Sequence of chain 1.B:
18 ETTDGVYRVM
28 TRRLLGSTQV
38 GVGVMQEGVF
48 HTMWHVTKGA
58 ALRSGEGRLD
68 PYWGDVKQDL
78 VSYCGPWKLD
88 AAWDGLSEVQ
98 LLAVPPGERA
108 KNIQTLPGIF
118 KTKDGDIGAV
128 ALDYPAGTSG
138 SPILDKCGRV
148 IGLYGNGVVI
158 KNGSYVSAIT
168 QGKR

Sequence of chain 1.A:
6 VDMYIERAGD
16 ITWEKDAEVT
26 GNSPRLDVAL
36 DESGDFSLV

Binding-site contacts:
Ligand atom N1 contacts residue PHE41 of chain 1.A at 2.9 Å (h-bond).
Ligand atom C18 contacts residue TYR162 of chain 1.B at 3.8 Å (hydrophobic).
Ligand atom N4 contacts residue SER136 of chain 1.B at 2.7 Å (h-bond).
Ligand atom C15 contacts residue TYR131 of chain 1.B at 3.6 Å (hydrophobic).
Ligand atom C13 contacts residue GLY152 of chain 1.B at 3.3 Å.
Ligand atom C11 contacts residue ASP40 of chain 1.A at 3.0 Å.
Ligand atom O4 contacts residue TYR162 of chain 1.B at 2.7 Å (h-bond).
Ligand atom N4 contacts residue GLY152 of chain 1.B at 3.1 Å (h-bond).
Ligand atom C12 contacts residue GLY152 of chain 1.B at 3.7 Å.
Ligand atom C14 contacts residue TYR131 of chain 1.B at 3.7 Å (hydrophobic).
Ligand atom C16 contacts residue ASP130 of chain 1.B at 3.6 Å.
Ligand atom C17 contacts residue ASP130 of chain 1.B at 3.8 Å.
Ligand atom O3 contacts residue ALA133 of chain 1.B at 3.3 Å.
Ligand atom N3 contacts residue GLY39 of chain 1.A at 3.1 Å (h-bond).
Ligand atom C13 contacts residue SER136 of chain 1.B at 3.6 Å.
Ligand atom N5 contacts residue TYR162 of chain 1.B at 3.6 Å.
Ligand atom C10 contacts residue HIS52 of chain 1.B at 3.7 Å.
Ligand atom C10 contacts residue ASN153 of chain 1.B at 3.5 Å.
Ligand atom N7 contacts residue ASP130 of chain 1.B at 3.0 Å (salt-bridge).
Ligand atom C7 contacts residue GLY152 of chain 1.B at 3.3 Å.
Ligand atom N5 contacts residue ASP130 of chain 1.B at 2.9 Å (salt-bridge).
Ligand atom C5 contacts residue PHE41 of chain 1.A at 3.1 Å (hydrophobic).
Ligand atom N3 contacts residue ASN153 of chain 1.B at 3.0 Å (h-bond).
Ligand atom C4 contacts residue PHE41 of chain 1.A at 3.3 Å (hydrophobic).
Ligand atom O contacts residue TYR162 of chain 1.B at 3.7 Å.
Ligand atom N7 contacts residue TYR162 of chain 1.B at 3.7 Å.
Ligand atom C8 contacts residue HIS52 of chain 1.B at 3.7 Å.
Ligand atom O contacts residue VAL156 of chain 1.B at 3.8 Å.
Ligand atom O4 contacts residue GLY154 of chain 1.B at 3.1 Å (h-bond).
Ligand atom C13 contacts residue TYR162 of chain 1.B at 3.1 Å (hydrophobic).
Ligand atom O4 contacts residue GLY152 of chain 1.B at 3.6 Å.
Ligand atom C6 contacts residue TYR162 of chain 1.B at 3.5 Å (hydrophobic).
Ligand atom C16 contacts residue TYR131 of chain 1.B at 3.2 Å (hydrophobic).
Ligand atom O1 contacts residue TYR131 of chain 1.B at 3.7 Å.
Ligand atom N3 contacts residue ASP40 of chain 1.A at 3.0 Å (salt-bridge).
Ligand atom C18 contacts residue ASP130 of chain 1.B at 3.8 Å.
Ligand atom C3 contacts residue GLY154 of chain 1.B at 3.5 Å.
Ligand atom C2 contacts residue GLY154 of chain 1.B at 3.3 Å.
Ligand atom C12 contacts residue SER136 of chain 1.B at 3.5 Å.
Ligand atom C11 contacts residue ASN153 of chain 1.B at 3.4 Å.

This small molecule binds to this protein.
Small molecule (SMILES): [H]/N=C(\N)N[C@H](CCCCNC(=O)[C@H](CCCCN)NC(=O)[C@H](CCCCN)NC(=O)Cc1ccccc1)C(=O)O